This small molecule binds to this protein.
Small molecule (SMILES): CC(=O)N[C@H]1[C@H](O[C@H]2[C@H](O)[C@@H](NC(C)=O)CO[C@@H]2CO)O[C@H](CO)[C@@H](O)[C@@H]1O

Sequence of chain 1.K:
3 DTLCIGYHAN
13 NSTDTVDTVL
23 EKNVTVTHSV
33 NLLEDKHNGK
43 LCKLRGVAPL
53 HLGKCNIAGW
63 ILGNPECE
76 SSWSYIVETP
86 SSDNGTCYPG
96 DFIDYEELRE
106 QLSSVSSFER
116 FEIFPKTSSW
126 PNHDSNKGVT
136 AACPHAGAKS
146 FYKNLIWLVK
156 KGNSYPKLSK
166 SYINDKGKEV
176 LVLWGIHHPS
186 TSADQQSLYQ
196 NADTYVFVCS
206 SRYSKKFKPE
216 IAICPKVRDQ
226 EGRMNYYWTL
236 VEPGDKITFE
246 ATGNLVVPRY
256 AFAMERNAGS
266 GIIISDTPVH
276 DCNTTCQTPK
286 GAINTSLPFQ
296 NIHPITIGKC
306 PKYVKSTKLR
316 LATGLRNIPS

Binding-site contacts:
Ligand atom C6 contacts residue ASP88 of chain 1.K at 4.0 Å.
Ligand atom C8 contacts residue ASN89 of chain 1.K at 4.4 Å.
Ligand atom C3 contacts residue ASN89 of chain 1.K at 3.6 Å.
Ligand atom C7 contacts residue ASN89 of chain 1.K at 3.0 Å.
Ligand atom O5 contacts residue ARG223 of chain 1.K at 4.1 Å.
Ligand atom C5 contacts residue ASN89 of chain 1.K at 3.6 Å.
Ligand atom O7 contacts residue ASN89 of chain 1.K at 2.9 Å (h-bond).
Ligand atom C8 contacts residue ARG223 of chain 1.K at 3.7 Å.
Ligand atom O5 contacts residue ASP88 of chain 1.K at 4.2 Å.
Ligand atom O7 contacts residue ASN66 of chain 1.K at 3.4 Å (h-bond).
Ligand atom N2 contacts residue ASN89 of chain 1.K at 2.7 Å (h-bond).
Ligand atom C8 contacts residue CYS92 of chain 1.K at 4.3 Å (hydrophobic).
Ligand atom C7 contacts residue CYS92 of chain 1.K at 4.4 Å (hydrophobic).
Ligand atom C1 contacts residue ASN89 of chain 1.K at 1.4 Å.
Ligand atom C8 contacts residue CYS138 of chain 1.K at 4.4 Å (hydrophobic).
Ligand atom C4 contacts residue ASN89 of chain 1.K at 4.1 Å.
Ligand atom N2 contacts residue GLU68 of chain 1.K at 3.6 Å.
Ligand atom C2 contacts residue ARG223 of chain 1.K at 4.1 Å.
Ligand atom C4 contacts residue ARG223 of chain 1.K at 4.4 Å.
Ligand atom C7 contacts residue GLU68 of chain 1.K at 3.8 Å.
Ligand atom C6 contacts residue ARG223 of chain 1.K at 4.0 Å.
Ligand atom O6 contacts residue ASP88 of chain 1.K at 3.3 Å (salt-bridge).
Ligand atom C8 contacts residue ASN66 of chain 1.K at 4.0 Å.
Ligand atom O6 contacts residue ARG223 of chain 1.K at 4.0 Å.
Ligand atom O3 contacts residue ARG223 of chain 1.K at 3.1 Å (salt-bridge).
Ligand atom C3 contacts residue ARG223 of chain 1.K at 4.0 Å.
Ligand atom N2 contacts residue ARG223 of chain 1.K at 3.9 Å.
Ligand atom C7 contacts residue ASN66 of chain 1.K at 4.2 Å.
Ligand atom C2 contacts residue ASN89 of chain 1.K at 2.2 Å.
Ligand atom C7 contacts residue ARG223 of chain 1.K at 3.4 Å.
Ligand atom C8 contacts residue GLU68 of chain 1.K at 3.6 Å.
Ligand atom O7 contacts residue ARG223 of chain 1.K at 3.5 Å (salt-bridge).
Ligand atom O5 contacts residue ASN89 of chain 1.K at 2.4 Å (h-bond).
Ligand atom C8 contacts residue PRO139 of chain 1.K at 3.5 Å (hydrophobic).
Ligand atom O7 contacts residue CYS92 of chain 1.K at 3.6 Å.